Binding-site contacts:
Ligand atom C2 contacts residue THR156 of chain 1.E at 4.2 Å.
Ligand atom C8 contacts residue ASN154 of chain 1.E at 3.6 Å.
Ligand atom O7 contacts residue ASN154 of chain 1.E at 2.6 Å (h-bond).
Ligand atom C6 contacts residue MET151 of chain 1.E at 4.5 Å (hydrophobic).
Ligand atom C1 contacts residue THR156 of chain 1.E at 3.6 Å.
Ligand atom O6 contacts residue MET151 of chain 1.E at 3.4 Å.
Ligand atom C1 contacts residue ASN154 of chain 1.E at 3.4 Å.
Ligand atom C8 contacts residue THR156 of chain 1.E at 4.0 Å.
Ligand atom N2 contacts residue ASN154 of chain 1.E at 3.8 Å.
Ligand atom C7 contacts residue ASN154 of chain 1.E at 3.3 Å.
Ligand atom C7 contacts residue THR156 of chain 1.E at 3.9 Å.
Ligand atom N2 contacts residue THR156 of chain 1.E at 3.6 Å (h-bond).
Ligand atom C2 contacts residue ASN154 of chain 1.E at 3.5 Å.
Ligand atom O5 contacts residue ASN154 of chain 1.E at 4.0 Å.

The protein below binds the small molecule below.
Small molecule (SMILES): CC(=O)N[C@H]1[C@H](O[C@H]2[C@H](O)[C@@H](NC(C)=O)CO[C@@H]2CO)O[C@H](CO)[C@@H](O)[C@@H]1O

Sequence of chain 1.E:
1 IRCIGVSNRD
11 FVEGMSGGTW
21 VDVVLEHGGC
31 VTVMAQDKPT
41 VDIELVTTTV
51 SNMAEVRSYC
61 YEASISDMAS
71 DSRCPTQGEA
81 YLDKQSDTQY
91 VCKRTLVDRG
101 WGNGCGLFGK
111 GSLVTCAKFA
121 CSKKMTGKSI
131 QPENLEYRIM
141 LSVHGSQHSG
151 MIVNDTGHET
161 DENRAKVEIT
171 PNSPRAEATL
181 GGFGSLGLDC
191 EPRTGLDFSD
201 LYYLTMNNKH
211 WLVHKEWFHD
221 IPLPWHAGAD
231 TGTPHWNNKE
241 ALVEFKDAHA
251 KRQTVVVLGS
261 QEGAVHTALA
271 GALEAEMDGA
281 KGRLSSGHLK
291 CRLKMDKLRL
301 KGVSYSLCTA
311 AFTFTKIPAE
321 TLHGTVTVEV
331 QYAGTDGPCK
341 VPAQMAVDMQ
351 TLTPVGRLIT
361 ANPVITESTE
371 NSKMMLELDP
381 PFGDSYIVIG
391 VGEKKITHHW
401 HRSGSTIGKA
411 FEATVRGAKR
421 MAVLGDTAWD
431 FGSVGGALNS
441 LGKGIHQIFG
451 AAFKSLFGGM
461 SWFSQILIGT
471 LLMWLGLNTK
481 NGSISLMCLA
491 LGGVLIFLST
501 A